Sequence of chain 7.A:
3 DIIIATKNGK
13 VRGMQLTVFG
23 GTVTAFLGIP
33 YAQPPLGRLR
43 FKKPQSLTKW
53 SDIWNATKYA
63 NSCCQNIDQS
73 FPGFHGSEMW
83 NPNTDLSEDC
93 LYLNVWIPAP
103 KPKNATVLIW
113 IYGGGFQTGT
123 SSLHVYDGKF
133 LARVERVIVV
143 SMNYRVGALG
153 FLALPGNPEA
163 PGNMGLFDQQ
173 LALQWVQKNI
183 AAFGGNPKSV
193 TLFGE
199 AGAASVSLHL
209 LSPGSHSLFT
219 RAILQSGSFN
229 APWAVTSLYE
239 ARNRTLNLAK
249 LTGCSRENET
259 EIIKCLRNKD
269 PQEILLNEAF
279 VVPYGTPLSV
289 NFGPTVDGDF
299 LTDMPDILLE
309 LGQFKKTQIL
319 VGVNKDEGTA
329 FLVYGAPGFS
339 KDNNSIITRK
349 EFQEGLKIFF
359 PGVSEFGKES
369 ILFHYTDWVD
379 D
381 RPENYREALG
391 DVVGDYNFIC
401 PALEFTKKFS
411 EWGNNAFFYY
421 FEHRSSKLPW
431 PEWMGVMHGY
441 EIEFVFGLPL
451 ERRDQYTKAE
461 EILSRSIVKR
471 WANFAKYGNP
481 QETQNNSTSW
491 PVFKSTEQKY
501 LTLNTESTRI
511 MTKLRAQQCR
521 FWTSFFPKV

A protein and the small-molecule ligand that binds it are described below.
Small molecule (SMILES): CC(=O)N[C@@H]1[C@@H](O)[C@H](O)[C@@H](CO)O[C@H]1O

Binding-site contacts:
Ligand atom C6 contacts residue NAG1 of chain 7.B at 2.9 Å.
Ligand atom C5 contacts residue NAG1 of chain 7.B at 3.1 Å.
Ligand atom C8 contacts residue FUC2 of chain 7.B at 4.2 Å.
Ligand atom C1 contacts residue FUC2 of chain 7.B at 4.0 Å.
Ligand atom C1 contacts residue NAG1 of chain 7.B at 2.0 Å.
Ligand atom O7 contacts residue NAG1 of chain 7.B at 3.6 Å.
Ligand atom O7 contacts residue GLY336 of chain 7.A at 4.3 Å.
Ligand atom N2 contacts residue NAG1 of chain 7.B at 4.2 Å.
Ligand atom C7 contacts residue FUC2 of chain 7.B at 4.1 Å.
Ligand atom C2 contacts residue NAG1 of chain 7.B at 3.5 Å.
Ligand atom C4 contacts residue NAG1 of chain 7.B at 4.2 Å.
Ligand atom N2 contacts residue FUC2 of chain 7.B at 4.1 Å.
Ligand atom O6 contacts residue NAG1 of chain 7.B at 4.0 Å.
Ligand atom O5 contacts residue NAG1 of chain 7.B at 1.9 Å (h-bond).
Ligand atom C7 contacts residue NAG1 of chain 7.B at 4.1 Å.
Ligand atom C3 contacts residue NAG1 of chain 7.B at 4.4 Å.